Binding-site contacts:
Ligand atom C3' contacts residue HEM1 of chain 1.C at 3.7 Å.
Ligand atom C21 contacts residue HEM1 of chain 1.C at 3.5 Å.
Ligand atom C81 contacts residue TRP10 of chain 1.B at 3.6 Å (hydrophobic).
Ligand atom C14 contacts residue HEM1 of chain 1.C at 3.3 Å.
Ligand atom F13 contacts residue GLY290 of chain 1.A at 3.3 Å.
Ligand atom F13 contacts residue SER289 of chain 1.A at 3.5 Å.
Ligand atom C61 contacts residue TYR410 of chain 1.A at 3.4 Å (hydrophobic).
Ligand atom C51 contacts residue TYR410 of chain 1.A at 3.4 Å (hydrophobic).
Ligand atom C2' contacts residue HEM1 of chain 1.C at 3.0 Å.
Ligand atom C15 contacts residue HEM1 of chain 1.C at 3.4 Å.
Ligand atom C41 contacts residue MET40 of chain 1.A at 3.7 Å (hydrophobic).
Ligand atom N2 contacts residue HEM1 of chain 1.C at 3.0 Å (h-bond).
Ligand atom C15 contacts residue TRP291 of chain 1.A at 3.3 Å (hydrophobic).
Ligand atom N1' contacts residue H4B1 of chain 1.D at 2.8 Å (h-bond).
Ligand atom C2' contacts residue H4B1 of chain 1.D at 3.5 Å.
Ligand atom C41 contacts residue TYR410 of chain 1.A at 3.6 Å (hydrophobic).
Ligand atom C61 contacts residue HEM1 of chain 1.C at 3.4 Å.
Ligand atom C2 contacts residue GLN182 of chain 1.A at 3.7 Å.
Ligand atom N61 contacts residue HEM1 of chain 1.C at 2.6 Å (h-bond).
Ligand atom C4 contacts residue GLU296 of chain 1.A at 3.7 Å.
Ligand atom C14 contacts residue GLY290 of chain 1.A at 3.7 Å.
Ligand atom F13 contacts residue HEM1 of chain 1.C at 3.4 Å.
Ligand atom N61 contacts residue ARG118 of chain 1.A at 3.6 Å.
Ligand atom C4 contacts residue HEM1 of chain 1.C at 3.7 Å.
Ligand atom C2 contacts residue HEM1 of chain 1.C at 3.3 Å.
Ligand atom F13 contacts residue PHE288 of chain 1.A at 3.6 Å.
Ligand atom N1 contacts residue HEM1 of chain 1.C at 3.2 Å (h-bond).
Ligand atom C5' contacts residue H4B1 of chain 1.D at 3.2 Å.
Ligand atom C3 contacts residue GLU296 of chain 1.A at 3.5 Å.
Ligand atom C71 contacts residue HEM1 of chain 1.C at 3.6 Å.
Ligand atom C1 contacts residue GLN182 of chain 1.A at 3.6 Å.
Ligand atom C16 contacts residue GLU296 of chain 1.A at 3.3 Å.
Ligand atom N11 contacts residue HEM1 of chain 1.C at 2.5 Å (h-bond).
Ligand atom N61 contacts residue TYR410 of chain 1.A at 3.7 Å.
Ligand atom C5' contacts residue TRP382 of chain 1.A at 3.4 Å (hydrophobic).
Ligand atom C1 contacts residue HEM1 of chain 1.C at 3.5 Å.
Ligand atom C16 contacts residue HEM1 of chain 1.C at 3.6 Å.
Ligand atom C5' contacts residue HEM1 of chain 1.C at 3.7 Å.
Ligand atom C12 contacts residue VAL271 of chain 1.A at 3.7 Å (hydrophobic).
Ligand atom N1' contacts residue HEM1 of chain 1.C at 2.6 Å (h-bond).

Sequence of chain 1.A:
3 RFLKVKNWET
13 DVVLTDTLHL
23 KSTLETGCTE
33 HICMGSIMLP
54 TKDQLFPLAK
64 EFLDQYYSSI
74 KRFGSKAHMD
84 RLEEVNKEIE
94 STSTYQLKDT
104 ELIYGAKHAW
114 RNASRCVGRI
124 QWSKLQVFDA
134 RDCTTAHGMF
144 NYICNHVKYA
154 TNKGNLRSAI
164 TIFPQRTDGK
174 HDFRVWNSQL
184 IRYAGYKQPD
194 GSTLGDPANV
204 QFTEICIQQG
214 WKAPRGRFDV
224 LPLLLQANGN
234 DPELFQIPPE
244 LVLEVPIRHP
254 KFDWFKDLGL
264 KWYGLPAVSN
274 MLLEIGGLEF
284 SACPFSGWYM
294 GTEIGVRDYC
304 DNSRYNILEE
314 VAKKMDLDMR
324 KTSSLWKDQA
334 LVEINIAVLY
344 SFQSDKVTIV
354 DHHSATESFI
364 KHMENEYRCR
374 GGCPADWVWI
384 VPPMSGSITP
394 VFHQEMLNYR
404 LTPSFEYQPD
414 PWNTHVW

Sequence of chain 1.B:
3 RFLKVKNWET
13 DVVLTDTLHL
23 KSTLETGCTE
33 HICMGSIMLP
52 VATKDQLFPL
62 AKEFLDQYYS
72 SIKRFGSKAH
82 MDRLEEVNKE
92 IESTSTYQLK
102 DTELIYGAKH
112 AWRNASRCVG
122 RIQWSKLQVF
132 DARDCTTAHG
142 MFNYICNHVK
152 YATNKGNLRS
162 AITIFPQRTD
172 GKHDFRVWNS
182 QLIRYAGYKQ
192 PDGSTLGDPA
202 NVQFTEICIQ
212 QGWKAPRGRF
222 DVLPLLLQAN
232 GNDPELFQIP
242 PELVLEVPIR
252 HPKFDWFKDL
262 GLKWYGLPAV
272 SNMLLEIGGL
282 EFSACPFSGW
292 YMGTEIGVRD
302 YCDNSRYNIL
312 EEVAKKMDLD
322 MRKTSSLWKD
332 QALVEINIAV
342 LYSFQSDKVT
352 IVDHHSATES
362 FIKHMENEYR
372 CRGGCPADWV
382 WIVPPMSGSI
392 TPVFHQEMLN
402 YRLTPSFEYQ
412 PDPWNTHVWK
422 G

This protein binds this small molecule.
Small molecule (SMILES): Cc1cc(N)nc(C[C@@H]2CNC[C@@H]2NCCNCCc2cccc(F)c2)c1